Binding-site contacts:
Ligand atom C8 contacts residue GLY75 of chain 57.F at 2.5 Å.
Ligand atom C1 contacts residue ASN96 of chain 57.F at 1.4 Å.
Ligand atom O7 contacts residue ASN77 of chain 57.F at 3.4 Å (h-bond).
Ligand atom O7 contacts residue ASN96 of chain 57.F at 3.4 Å (h-bond).
Ligand atom N2 contacts residue GLY75 of chain 57.F at 2.6 Å (h-bond).
Ligand atom C7 contacts residue ASN96 of chain 57.F at 3.5 Å.
Ligand atom C8 contacts residue NAG1 of chain 57.K at 4.3 Å.
Ligand atom N2 contacts residue ASN96 of chain 57.F at 3.1 Å (h-bond).
Ligand atom C8 contacts residue LYS76 of chain 57.F at 4.0 Å.
Ligand atom O7 contacts residue GLY75 of chain 57.F at 4.0 Å.
Ligand atom C8 contacts residue ASN77 of chain 57.F at 3.7 Å.
Ligand atom C2 contacts residue GLY75 of chain 57.F at 3.8 Å.
Ligand atom C7 contacts residue NAG1 of chain 57.K at 4.3 Å.
Ligand atom O5 contacts residue ASN96 of chain 57.F at 2.2 Å (h-bond).
Ligand atom C2 contacts residue ASN96 of chain 57.F at 2.6 Å.
Ligand atom C7 contacts residue ASN77 of chain 57.F at 3.8 Å.
Ligand atom O7 contacts residue NAG1 of chain 57.K at 3.4 Å.
Ligand atom C3 contacts residue ASN96 of chain 57.F at 3.8 Å.
Ligand atom C1 contacts residue GLY75 of chain 57.F at 3.9 Å.
Ligand atom C7 contacts residue GLY75 of chain 57.F at 2.9 Å.
Ligand atom C4 contacts residue ASN96 of chain 57.F at 4.2 Å.
Ligand atom C5 contacts residue ASN96 of chain 57.F at 3.5 Å.
Ligand atom C3 contacts residue GLY75 of chain 57.F at 4.4 Å.

The protein below binds the small molecule below.
Small molecule (SMILES): CC(=O)N[C@H]1[C@H](O[C@H]2[C@H](O)[C@@H](NC(C)=O)CO[C@@H]2CO)O[C@H](CO)[C@@H](O[C@@H]2O[C@H](CO)[C@@H](O)[C@H](O)[C@@H]2O)[C@@H]1O

Sequence of chain 57.F:
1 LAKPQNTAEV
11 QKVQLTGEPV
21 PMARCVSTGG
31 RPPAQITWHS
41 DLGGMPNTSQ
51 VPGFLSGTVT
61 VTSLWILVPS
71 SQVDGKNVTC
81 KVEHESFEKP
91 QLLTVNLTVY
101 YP